Sequence of chain 1.D:
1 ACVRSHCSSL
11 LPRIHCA

Sequence of chain 1.A:
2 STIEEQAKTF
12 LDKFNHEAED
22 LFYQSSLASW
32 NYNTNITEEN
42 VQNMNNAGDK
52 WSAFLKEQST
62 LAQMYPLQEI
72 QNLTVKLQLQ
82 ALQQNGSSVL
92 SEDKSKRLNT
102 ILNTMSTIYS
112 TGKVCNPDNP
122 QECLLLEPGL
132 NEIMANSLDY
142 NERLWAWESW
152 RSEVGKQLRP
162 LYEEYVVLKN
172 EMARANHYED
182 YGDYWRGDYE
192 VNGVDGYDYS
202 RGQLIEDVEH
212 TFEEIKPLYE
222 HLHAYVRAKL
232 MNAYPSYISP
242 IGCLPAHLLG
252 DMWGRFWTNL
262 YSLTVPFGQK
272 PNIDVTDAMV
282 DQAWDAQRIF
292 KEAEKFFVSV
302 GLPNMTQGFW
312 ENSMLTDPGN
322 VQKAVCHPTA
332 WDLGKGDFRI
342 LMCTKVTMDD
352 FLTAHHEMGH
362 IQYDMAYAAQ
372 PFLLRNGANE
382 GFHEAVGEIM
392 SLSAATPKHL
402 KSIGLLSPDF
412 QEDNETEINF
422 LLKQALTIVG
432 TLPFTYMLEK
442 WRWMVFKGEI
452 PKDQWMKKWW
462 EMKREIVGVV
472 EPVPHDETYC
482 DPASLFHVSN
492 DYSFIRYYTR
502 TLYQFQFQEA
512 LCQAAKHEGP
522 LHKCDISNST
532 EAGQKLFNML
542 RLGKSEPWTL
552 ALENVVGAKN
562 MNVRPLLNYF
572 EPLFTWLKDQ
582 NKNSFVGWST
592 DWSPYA

A small-molecule ligand and the protein it binds are described below.
Small molecule (SMILES): O=C(CCBr)N1CN(C(=O)CCBr)CN(C(=O)CCBr)C1

Binding-site contacts:
Ligand atom C4 contacts residue CYS2 of chain 1.D at 3.7 Å (hydrophobic).
Ligand atom C4 contacts residue SER5 of chain 1.D at 3.8 Å.
Ligand atom O2 contacts residue HIS6 of chain 1.D at 3.8 Å.
Ligand atom O3 contacts residue LEU11 of chain 1.D at 3.2 Å (h-bond).
Ligand atom C10 contacts residue SER5 of chain 1.D at 4.2 Å.
Ligand atom O2 contacts residue SER5 of chain 1.D at 2.9 Å.
Ligand atom C12 contacts residue ARG13 of chain 1.D at 3.6 Å.
Ligand atom C10 contacts residue ARG4 of chain 1.D at 3.5 Å.
Ligand atom O2 contacts residue CYS2 of chain 1.D at 4.0 Å.
Ligand atom C7 contacts residue ARG13 of chain 1.D at 2.8 Å.
Ligand atom O3 contacts residue SER9 of chain 1.D at 2.5 Å (h-bond).
Ligand atom N3 contacts residue SER5 of chain 1.D at 4.3 Å.
Ligand atom C10 contacts residue CYS2 of chain 1.D at 1.8 Å (hydrophobic).
Ligand atom C8 contacts residue ARG4 of chain 1.D at 4.0 Å.
Ligand atom C9 contacts residue SER9 of chain 1.D at 3.3 Å.
Ligand atom C5 contacts residue SER5 of chain 1.D at 4.2 Å.
Ligand atom O2 contacts residue ARG4 of chain 1.D at 2.9 Å (salt-bridge).
Ligand atom O3 contacts residue TYR493 of chain 1.A at 4.2 Å.
Ligand atom N1 contacts residue SER5 of chain 1.D at 4.0 Å.
Ligand atom C2 contacts residue TYR493 of chain 1.A at 3.8 Å (hydrophobic).
Ligand atom C12 contacts residue CYS16 of chain 1.D at 1.8 Å (hydrophobic).
Ligand atom C12 contacts residue ALA17 of chain 1.D at 4.3 Å (hydrophobic).
Ligand atom O3 contacts residue LEU10 of chain 1.D at 3.6 Å.
Ligand atom C5 contacts residue SER9 of chain 1.D at 3.0 Å.
Ligand atom C7 contacts residue CYS16 of chain 1.D at 2.9 Å (hydrophobic).
Ligand atom O1 contacts residue ARG13 of chain 1.D at 3.6 Å (salt-bridge).
Ligand atom C4 contacts residue ARG4 of chain 1.D at 3.8 Å.
Ligand atom C7 contacts residue TYR493 of chain 1.A at 3.5 Å (hydrophobic).
Ligand atom C11 contacts residue CYS7 of chain 1.D at 1.8 Å (hydrophobic).
Ligand atom C6 contacts residue ARG13 of chain 1.D at 3.5 Å.
Ligand atom C6 contacts residue CYS16 of chain 1.D at 4.0 Å (hydrophobic).
Ligand atom C11 contacts residue LEU11 of chain 1.D at 4.0 Å (hydrophobic).
Ligand atom C9 contacts residue CYS7 of chain 1.D at 3.1 Å (hydrophobic).
Ligand atom N3 contacts residue SER9 of chain 1.D at 4.0 Å.
Ligand atom C10 contacts residue VAL3 of chain 1.D at 3.6 Å (hydrophobic).
Ligand atom C11 contacts residue SER9 of chain 1.D at 3.3 Å.
Ligand atom C5 contacts residue CYS7 of chain 1.D at 4.3 Å (hydrophobic).
Ligand atom C8 contacts residue CYS2 of chain 1.D at 3.1 Å (hydrophobic).
Ligand atom C9 contacts residue SER5 of chain 1.D at 3.3 Å.
Ligand atom C3 contacts residue SER5 of chain 1.D at 3.4 Å.